This small molecule binds to this protein.
Small molecule (SMILES): Nc1ncnc2c1ncn2[C@@H]1O[C@H](CO[P](=O)(O)O[P](=O)(O)NP(=O)(O)O)[C@@H](O)[C@H]1O

Binding-site contacts:
Ligand atom O3G contacts residue ALA27 of chain 2.D at 3.2 Å (h-bond).
Ligand atom O2B contacts residue ARG146 of chain 2.D at 3.6 Å.
Ligand atom O2G contacts residue ASN147 of chain 2.D at 2.8 Å (h-bond).
Ligand atom PG contacts residue ARG146 of chain 2.D at 3.7 Å.
Ligand atom O1G contacts residue ASP142 of chain 2.D at 2.7 Å (salt-bridge).
Ligand atom PB contacts residue MG1 of chain 2.O at 3.2 Å.
Ligand atom O3A contacts residue GLY26 of chain 2.D at 3.2 Å.
Ligand atom O1G contacts residue ARG146 of chain 2.D at 2.8 Å (salt-bridge).
Ligand atom PG contacts residue ASP142 of chain 2.D at 3.6 Å.
Ligand atom N6 contacts residue GLN96 of chain 2.D at 2.8 Å (h-bond).
Ligand atom O2A contacts residue LYS50 of chain 2.D at 3.3 Å (salt-bridge).
Ligand atom O4' contacts residue VAL31 of chain 2.D at 3.3 Å.
Ligand atom O1B contacts residue MG1 of chain 2.O at 2.0 Å.
Ligand atom C6 contacts residue LEU149 of chain 2.D at 3.6 Å (hydrophobic).
Ligand atom O2A contacts residue ASP160 of chain 2.D at 2.9 Å (salt-bridge).
Ligand atom O2G contacts residue ASP142 of chain 2.D at 3.7 Å.
Ligand atom O2G contacts residue MG1 of chain 2.O at 1.9 Å.
Ligand atom C5' contacts residue VAL31 of chain 2.D at 3.6 Å (hydrophobic).
Ligand atom O1A contacts residue GLY26 of chain 2.D at 3.3 Å (h-bond).
Ligand atom N9 contacts residue VAL31 of chain 2.D at 3.7 Å.
Ligand atom PA contacts residue MG1 of chain 2.O at 3.3 Å.
Ligand atom N3 contacts residue LEU23 of chain 2.D at 3.4 Å.
Ligand atom O1G contacts residue ASN147 of chain 2.D at 3.5 Å (h-bond).
Ligand atom O1A contacts residue GLY29 of chain 2.D at 3.7 Å.
Ligand atom PG contacts residue MG1 of chain 2.O at 3.4 Å.
Ligand atom C2 contacts residue LEU23 of chain 2.D at 3.7 Å (hydrophobic).
Ligand atom N6 contacts residue LEU149 of chain 2.D at 3.5 Å.
Ligand atom N6 contacts residue ALA48 of chain 2.D at 3.4 Å.
Ligand atom C6 contacts residue ALA48 of chain 2.D at 3.6 Å (hydrophobic).
Ligand atom C5' contacts residue GLY24 of chain 2.D at 3.5 Å.
Ligand atom O3A contacts residue MG1 of chain 2.O at 3.6 Å.
Ligand atom N3B contacts residue ARG146 of chain 2.D at 3.5 Å.
Ligand atom N1 contacts residue MET98 of chain 2.D at 2.9 Å (h-bond).
Ligand atom O2' contacts residue CYS102 of chain 2.D at 3.3 Å.
Ligand atom O1B contacts residue ASN147 of chain 2.D at 3.0 Å (h-bond).
Ligand atom C2 contacts residue MET98 of chain 2.D at 3.3 Å (hydrophobic).
Ligand atom O2A contacts residue MG1 of chain 2.O at 2.0 Å.
Ligand atom N6 contacts residue MET95 of chain 2.D at 3.3 Å (h-bond).
Ligand atom O2G contacts residue ASP160 of chain 2.D at 3.2 Å (salt-bridge).
Ligand atom O1A contacts residue LYS50 of chain 2.D at 3.4 Å (salt-bridge).

Sequence of chain 2.D:
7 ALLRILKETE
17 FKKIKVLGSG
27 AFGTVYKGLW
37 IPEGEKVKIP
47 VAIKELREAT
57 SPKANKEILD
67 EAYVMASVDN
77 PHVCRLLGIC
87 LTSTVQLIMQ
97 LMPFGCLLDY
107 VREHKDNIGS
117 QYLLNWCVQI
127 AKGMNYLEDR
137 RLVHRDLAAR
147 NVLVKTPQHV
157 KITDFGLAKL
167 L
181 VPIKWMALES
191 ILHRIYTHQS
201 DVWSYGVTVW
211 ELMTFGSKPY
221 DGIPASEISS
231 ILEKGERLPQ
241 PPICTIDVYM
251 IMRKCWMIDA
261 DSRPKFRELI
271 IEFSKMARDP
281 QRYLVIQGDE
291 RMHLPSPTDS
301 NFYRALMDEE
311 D